Sequence of chain 2.A:
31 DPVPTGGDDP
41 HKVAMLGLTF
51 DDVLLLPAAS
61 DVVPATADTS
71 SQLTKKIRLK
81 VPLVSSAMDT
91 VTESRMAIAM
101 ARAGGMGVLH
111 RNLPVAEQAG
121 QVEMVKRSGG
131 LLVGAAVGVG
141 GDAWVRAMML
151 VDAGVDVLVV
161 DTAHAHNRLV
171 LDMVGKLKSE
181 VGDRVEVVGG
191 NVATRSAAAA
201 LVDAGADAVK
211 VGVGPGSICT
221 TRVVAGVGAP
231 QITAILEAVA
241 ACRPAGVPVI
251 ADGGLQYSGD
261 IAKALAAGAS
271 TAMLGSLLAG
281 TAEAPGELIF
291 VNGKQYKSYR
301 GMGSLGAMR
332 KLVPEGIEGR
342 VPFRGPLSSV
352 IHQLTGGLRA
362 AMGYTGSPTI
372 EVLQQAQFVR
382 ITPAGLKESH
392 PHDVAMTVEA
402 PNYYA

Binding-site contacts:
Ligand atom C25 contacts residue ARG111 of chain 2.A at 3.2 Å.
Ligand atom O3 contacts residue IMP1 of chain 2.B at 3.1 Å.
Ligand atom O6 contacts residue VAL170 of chain 2.A at 3.7 Å.
Ligand atom C18 contacts residue MET302 of chain 2.A at 3.5 Å (hydrophobic).
Ligand atom O3 contacts residue THR221 of chain 2.A at 2.7 Å (h-bond).
Ligand atom N6 contacts residue ASN167 of chain 2.A at 3.1 Å (h-bond).
Ligand atom O6 contacts residue THR162 of chain 2.A at 3.6 Å.
Ligand atom C30 contacts residue HIS164 of chain 2.A at 3.7 Å.
Ligand atom N8 contacts residue ALA361 of chain 4.A at 3.3 Å (h-bond).
Ligand atom O1 contacts residue GLY214 of chain 2.A at 3.1 Å (h-bond).
Ligand atom N7 contacts residue TYR365 of chain 4.A at 3.3 Å (h-bond).
Ligand atom O2 contacts residue THR221 of chain 2.A at 2.8 Å (h-bond).
Ligand atom N8 contacts residue TYR365 of chain 4.A at 3.5 Å.
Ligand atom O5 contacts residue THR162 of chain 2.A at 3.2 Å.
Ligand atom N3 contacts residue THR162 of chain 2.A at 3.4 Å.
Ligand atom O8 contacts residue VAL170 of chain 2.A at 3.7 Å.
Ligand atom C23 contacts residue ARG111 of chain 2.A at 3.7 Å.
Ligand atom O2 contacts residue GLY214 of chain 2.A at 3.2 Å (h-bond).
Ligand atom C41 contacts residue GLY364 of chain 4.A at 3.2 Å.
Ligand atom N7 contacts residue GLY364 of chain 4.A at 3.0 Å.
Ligand atom C7 contacts residue GLY214 of chain 2.A at 3.5 Å.
Ligand atom C1 contacts residue IMP1 of chain 2.B at 3.0 Å.
Ligand atom O8 contacts residue ASN167 of chain 2.A at 3.1 Å.
Ligand atom C2 contacts residue IMP1 of chain 2.B at 3.6 Å.
Ligand atom N2 contacts residue ALA163 of chain 2.A at 3.3 Å.
Ligand atom O3 contacts residue GLU336 of chain 2.A at 3.4 Å (salt-bridge).
Ligand atom O1 contacts residue GLY212 of chain 2.A at 3.0 Å (h-bond).
Ligand atom C41 contacts residue VAL62 of chain 4.A at 3.1 Å (hydrophobic).
Ligand atom N3 contacts residue ALA163 of chain 2.A at 3.0 Å (h-bond).
Ligand atom C12 contacts residue IMP1 of chain 2.B at 3.5 Å.
Ligand atom O2 contacts residue CYS219 of chain 2.A at 3.6 Å (h-bond).
Ligand atom C6 contacts residue IMP1 of chain 2.B at 3.4 Å.
Ligand atom C5 contacts residue IMP1 of chain 2.B at 3.7 Å.
Ligand atom C41 contacts residue ASN167 of chain 2.A at 3.5 Å.
Ligand atom C18 contacts residue GLY303 of chain 2.A at 3.7 Å.
Ligand atom C9 contacts residue GLY212 of chain 2.A at 3.1 Å.
Ligand atom O1 contacts residue VAL213 of chain 2.A at 3.4 Å.
Ligand atom C9 contacts residue ASN191 of chain 2.A at 3.5 Å.
Ligand atom C25 contacts residue ASP161 of chain 2.A at 3.5 Å.
Ligand atom C15 contacts residue IMP1 of chain 2.B at 3.6 Å.

This small molecule binds to this protein.
Small molecule (SMILES): COc1c(C)c2c(c(O)c1C/C=C(\C)Cn1cc(COC[C@H]3O[C@@H](n4cnc5c(N)ncnc54)[C@H](O)[C@@H]3O)nn1)C(=O)OC2

Sequence of chain 4.A:
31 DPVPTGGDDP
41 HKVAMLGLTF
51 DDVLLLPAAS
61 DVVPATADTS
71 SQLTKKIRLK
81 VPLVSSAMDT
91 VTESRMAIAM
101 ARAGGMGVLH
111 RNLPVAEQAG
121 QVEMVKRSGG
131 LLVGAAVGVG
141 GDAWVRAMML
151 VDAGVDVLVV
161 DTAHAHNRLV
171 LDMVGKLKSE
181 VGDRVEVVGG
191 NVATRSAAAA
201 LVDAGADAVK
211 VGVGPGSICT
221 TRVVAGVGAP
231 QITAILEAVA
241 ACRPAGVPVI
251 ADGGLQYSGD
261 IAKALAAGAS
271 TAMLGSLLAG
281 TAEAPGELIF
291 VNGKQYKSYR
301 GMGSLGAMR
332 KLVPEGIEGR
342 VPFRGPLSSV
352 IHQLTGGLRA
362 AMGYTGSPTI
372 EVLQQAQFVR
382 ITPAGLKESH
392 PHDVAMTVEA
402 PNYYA